Sequence of chain 5.C:
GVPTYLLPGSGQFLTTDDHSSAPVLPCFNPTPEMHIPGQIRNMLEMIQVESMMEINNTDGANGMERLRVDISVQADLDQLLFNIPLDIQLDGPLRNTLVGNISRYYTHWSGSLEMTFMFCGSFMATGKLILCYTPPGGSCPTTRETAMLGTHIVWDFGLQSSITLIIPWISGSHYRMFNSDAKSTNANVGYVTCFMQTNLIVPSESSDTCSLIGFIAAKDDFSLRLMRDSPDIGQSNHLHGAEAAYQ

The protein below binds the small molecule below.
Small molecule (SMILES): CC(=O)N[C@H]1[C@H]([C@H](O)[C@H](O)CO)O[C@@](OC[C@H]2O[C@@H](O[C@H]3[C@H](O)[C@@H](O)[C@H](O)O[C@@H]3CO)[C@H](O)[C@@H](O)[C@H]2O)(C(=O)O)C[C@@H]1O

Binding-site contacts:
Ligand atom O4 contacts residue ARG95 of chain 5.C at 3.6 Å (salt-bridge).
Ligand atom C11 contacts residue ILE233 of chain 5.C at 3.8 Å (hydrophobic).
Ligand atom O10 contacts residue ASN275 of chain 5.A at 2.9 Å (h-bond).
Ligand atom C10 contacts residue ASN275 of chain 5.A at 3.3 Å.
Ligand atom C11 contacts residue ASP232 of chain 5.C at 3.8 Å.
Ligand atom O4 contacts residue ASP91 of chain 5.C at 2.7 Å (salt-bridge).
Ligand atom O10 contacts residue ARG270 of chain 5.A at 3.3 Å.
Ligand atom C4 contacts residue ASN275 of chain 5.A at 3.8 Å.
Ligand atom C5 contacts residue PRO231 of chain 5.C at 3.7 Å (hydrophobic).
Ligand atom O4 contacts residue ASN275 of chain 5.A at 3.0 Å (h-bond).
Ligand atom C4 contacts residue PRO231 of chain 5.C at 3.5 Å (hydrophobic).
Ligand atom C5 contacts residue ASN275 of chain 5.A at 3.6 Å.
Ligand atom O3 contacts residue ASP91 of chain 5.C at 4.0 Å.
Ligand atom N5 contacts residue PRO231 of chain 5.C at 2.9 Å (h-bond).
Ligand atom N5 contacts residue ASP232 of chain 5.C at 4.1 Å.
Ligand atom C6 contacts residue ASP91 of chain 5.C at 3.8 Å.
Ligand atom C11 contacts residue PRO231 of chain 5.C at 3.7 Å (hydrophobic).
Ligand atom O1B contacts residue ARG104 of chain 5.C at 2.8 Å (salt-bridge).
Ligand atom C3 contacts residue ASP232 of chain 5.C at 4.0 Å.
Ligand atom O3 contacts residue PRO274 of chain 5.A at 3.8 Å.
Ligand atom O3 contacts residue GLY282 of chain 5.A at 3.4 Å.
Ligand atom O7 contacts residue ARG270 of chain 5.A at 3.8 Å.
Ligand atom O4 contacts residue ASP232 of chain 5.C at 2.7 Å (salt-bridge).
Ligand atom O4 contacts residue PRO231 of chain 5.C at 3.8 Å.
Ligand atom C11 contacts residue GLY234 of chain 5.C at 3.8 Å.
Ligand atom C3 contacts residue PRO274 of chain 5.A at 3.8 Å (hydrophobic).
Ligand atom C5 contacts residue PRO274 of chain 5.A at 4.0 Å (hydrophobic).
Ligand atom C4 contacts residue ASP232 of chain 5.C at 3.5 Å.
Ligand atom C4 contacts residue ASP91 of chain 5.C at 3.2 Å.
Ligand atom N5 contacts residue ASN275 of chain 5.A at 3.6 Å (h-bond).
Ligand atom C1 contacts residue ARG104 of chain 5.C at 3.6 Å.
Ligand atom O7 contacts residue PRO274 of chain 5.A at 3.4 Å.
Ligand atom C3 contacts residue ARG104 of chain 5.C at 3.8 Å.
Ligand atom C3 contacts residue PRO274 of chain 5.A at 4.1 Å (hydrophobic).
Ligand atom C4 contacts residue PRO274 of chain 5.A at 4.0 Å (hydrophobic).
Ligand atom C10 contacts residue PRO231 of chain 5.C at 3.8 Å (hydrophobic).
Ligand atom C4 contacts residue ARG104 of chain 5.C at 3.9 Å.
Ligand atom O6 contacts residue ASP91 of chain 5.C at 3.1 Å.
Ligand atom O6 contacts residue PRO274 of chain 5.A at 3.7 Å.
Ligand atom C3 contacts residue ARG95 of chain 5.C at 3.9 Å.

Sequence of chain 5.A:
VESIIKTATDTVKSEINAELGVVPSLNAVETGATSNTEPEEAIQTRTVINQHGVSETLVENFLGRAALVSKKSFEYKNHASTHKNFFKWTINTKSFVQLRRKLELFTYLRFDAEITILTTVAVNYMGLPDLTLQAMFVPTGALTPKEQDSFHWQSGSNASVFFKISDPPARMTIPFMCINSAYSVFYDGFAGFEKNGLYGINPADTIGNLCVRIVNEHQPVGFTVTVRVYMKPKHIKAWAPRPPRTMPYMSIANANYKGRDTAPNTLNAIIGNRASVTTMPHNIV